Binding-site contacts:
Ligand atom C3 contacts residue GLY31 of chain 1.B at 3.7 Å.
Ligand atom C1 contacts residue GLY31 of chain 1.B at 3.7 Å.
Ligand atom O2 contacts residue PRO29 of chain 1.B at 3.6 Å.
Ligand atom C6 contacts residue VAL60 of chain 1.A at 4.0 Å (hydrophobic).
Ligand atom C6 contacts residue GLY31 of chain 1.B at 3.6 Å.
Ligand atom C3 contacts residue LEU41 of chain 1.A at 4.2 Å (hydrophobic).
Ligand atom C3 contacts residue VAL45 of chain 1.A at 4.4 Å (hydrophobic).
Ligand atom C1 contacts residue TYR32 of chain 1.B at 3.8 Å (hydrophobic).
Ligand atom O2' contacts residue VAL60 of chain 1.A at 3.9 Å.
Ligand atom O1' contacts residue ARG63 of chain 1.A at 2.9 Å (salt-bridge).
Ligand atom C1 contacts residue VAL60 of chain 1.A at 3.9 Å (hydrophobic).
Ligand atom O2' contacts residue TYR32 of chain 1.B at 3.8 Å.
Ligand atom O1' contacts residue TYR32 of chain 1.B at 4.1 Å.
Ligand atom C1' contacts residue GLY31 of chain 1.B at 4.1 Å.
Ligand atom C5 contacts residue GLY31 of chain 1.B at 3.7 Å.
Ligand atom O1' contacts residue VAL60 of chain 1.A at 4.4 Å.
Ligand atom C6 contacts residue TYR32 of chain 1.B at 4.1 Å (hydrophobic).
Ligand atom C2 contacts residue GLY31 of chain 1.B at 3.7 Å.
Ligand atom C4 contacts residue LEU41 of chain 1.A at 4.3 Å (hydrophobic).
Ligand atom O2 contacts residue GLY31 of chain 1.B at 4.3 Å.
Ligand atom C4 contacts residue LEU56 of chain 1.A at 4.1 Å (hydrophobic).
Ligand atom C3 contacts residue LEU56 of chain 1.A at 4.5 Å (hydrophobic).
Ligand atom C6 contacts residue HIS79 of chain 1.A at 4.3 Å.
Ligand atom O2 contacts residue VAL131 of chain 1.A at 4.0 Å.
Ligand atom C4 contacts residue GLY31 of chain 1.B at 3.7 Å.
Ligand atom C5 contacts residue LEU56 of chain 1.A at 4.1 Å (hydrophobic).
Ligand atom C2 contacts residue TYR32 of chain 1.B at 4.3 Å (hydrophobic).
Ligand atom O2' contacts residue ARG63 of chain 1.A at 2.4 Å (salt-bridge).
Ligand atom C1' contacts residue VAL60 of chain 1.A at 3.9 Å (hydrophobic).
Ligand atom C1' contacts residue TYR32 of chain 1.B at 3.7 Å (hydrophobic).
Ligand atom C1' contacts residue PHE59 of chain 1.A at 4.5 Å (hydrophobic).
Ligand atom O2' contacts residue GLY31 of chain 1.B at 4.3 Å.
Ligand atom O1' contacts residue PHE59 of chain 1.A at 3.5 Å.
Ligand atom O1' contacts residue PRO29 of chain 1.B at 3.6 Å.
Ligand atom C1' contacts residue ARG63 of chain 1.A at 3.1 Å.
Ligand atom O2 contacts residue PHE59 of chain 1.A at 3.5 Å.

Sequence of chain 1.A:
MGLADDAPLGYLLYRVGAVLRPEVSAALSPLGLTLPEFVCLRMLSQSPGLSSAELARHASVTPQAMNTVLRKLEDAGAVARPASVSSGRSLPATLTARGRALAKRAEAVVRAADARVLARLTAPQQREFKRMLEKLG

This protein binds this small molecule.
Small molecule (SMILES): O=C(O)c1ccccc1O

Sequence of chain 1.B:
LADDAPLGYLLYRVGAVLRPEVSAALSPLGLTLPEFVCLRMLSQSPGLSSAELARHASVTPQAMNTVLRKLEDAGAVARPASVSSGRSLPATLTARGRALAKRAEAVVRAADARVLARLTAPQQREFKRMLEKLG